This small molecule binds to this protein.
Small molecule (SMILES): NS(=O)(=O)c1ccccc1

Sequence of chain 1.A:
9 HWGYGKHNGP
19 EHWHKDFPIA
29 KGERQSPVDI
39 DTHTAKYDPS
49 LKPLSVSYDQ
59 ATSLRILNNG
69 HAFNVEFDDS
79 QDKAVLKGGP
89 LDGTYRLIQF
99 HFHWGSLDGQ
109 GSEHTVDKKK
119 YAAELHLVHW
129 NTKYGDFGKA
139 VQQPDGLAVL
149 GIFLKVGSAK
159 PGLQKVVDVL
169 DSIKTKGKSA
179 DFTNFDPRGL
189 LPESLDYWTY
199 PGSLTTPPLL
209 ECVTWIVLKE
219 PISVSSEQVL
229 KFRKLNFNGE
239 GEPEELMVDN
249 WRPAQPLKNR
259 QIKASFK

Binding-site contacts:
Ligand atom S07 contacts residue THR203 of chain 1.A at 3.9 Å.
Ligand atom S07 contacts residue ZN1 of chain 1.B at 3.0 Å.
Ligand atom C01 contacts residue LEU202 of chain 1.A at 3.8 Å (hydrophobic).
Ligand atom S07 contacts residue HIS124 of chain 1.A at 3.9 Å.
Ligand atom NP0 contacts residue HIS101 of chain 1.A at 3.4 Å (h-bond).
Ligand atom S07 contacts residue TRP213 of chain 1.A at 4.4 Å.
Ligand atom NP0 contacts residue HIS124 of chain 1.A at 3.4 Å (h-bond).
Ligand atom S07 contacts residue HIS99 of chain 1.A at 3.9 Å.
Ligand atom C01 contacts residue GLN97 of chain 1.A at 4.5 Å.
Ligand atom O08 contacts residue TRP213 of chain 1.A at 4.0 Å.
Ligand atom C03 contacts residue THR203 of chain 1.A at 4.2 Å.
Ligand atom NP0 contacts residue THR203 of chain 1.A at 2.9 Å (h-bond).
Ligand atom O08 contacts residue HIS124 of chain 1.A at 3.3 Å (h-bond).
Ligand atom C06 contacts residue VAL126 of chain 1.A at 4.1 Å (hydrophobic).
Ligand atom C03 contacts residue THR204 of chain 1.A at 3.2 Å.
Ligand atom O09 contacts residue TRP213 of chain 1.A at 3.6 Å.
Ligand atom C06 contacts residue LEU202 of chain 1.A at 3.8 Å (hydrophobic).
Ligand atom C04 contacts residue ZN1 of chain 1.B at 4.2 Å.
Ligand atom C04 contacts residue LEU202 of chain 1.A at 3.8 Å (hydrophobic).
Ligand atom NP0 contacts residue ZN1 of chain 1.B at 1.9 Å.
Ligand atom C05 contacts residue VAL126 of chain 1.A at 3.7 Å (hydrophobic).
Ligand atom C05 contacts residue HIS99 of chain 1.A at 4.0 Å.
Ligand atom O09 contacts residue LEU202 of chain 1.A at 3.4 Å.
Ligand atom O09 contacts residue SER201 of chain 1.A at 4.1 Å.
Ligand atom C05 contacts residue LEU202 of chain 1.A at 3.8 Å (hydrophobic).
Ligand atom O09 contacts residue THR203 of chain 1.A at 3.0 Å (h-bond).
Ligand atom C05 contacts residue GLN97 of chain 1.A at 4.2 Å.
Ligand atom O08 contacts residue ZN1 of chain 1.B at 3.0 Å.
Ligand atom C02 contacts residue LEU202 of chain 1.A at 3.8 Å (hydrophobic).
Ligand atom C02 contacts residue THR204 of chain 1.A at 3.3 Å.
Ligand atom NP0 contacts residue HIS99 of chain 1.A at 3.2 Å (h-bond).
Ligand atom NP0 contacts residue GLU111 of chain 1.A at 4.3 Å.
Ligand atom O09 contacts residue ZN1 of chain 1.B at 4.0 Å.
Ligand atom C06 contacts residue GLN97 of chain 1.A at 3.8 Å.
Ligand atom O08 contacts residue VAL147 of chain 1.A at 3.9 Å.
Ligand atom C04 contacts residue HIS99 of chain 1.A at 4.0 Å.
Ligand atom O08 contacts residue VAL126 of chain 1.A at 3.9 Å.
Ligand atom C03 contacts residue LEU202 of chain 1.A at 3.8 Å (hydrophobic).
Ligand atom O08 contacts residue HIS99 of chain 1.A at 3.3 Å.
Ligand atom C04 contacts residue THR204 of chain 1.A at 4.4 Å.